A small-molecule ligand and the protein it binds are described below.
Small molecule (SMILES): CC(=O)N[C@@H]1[C@@H](O)[C@H](O)[C@@H](CO)O[C@H]1O

Sequence of chain 1.A:
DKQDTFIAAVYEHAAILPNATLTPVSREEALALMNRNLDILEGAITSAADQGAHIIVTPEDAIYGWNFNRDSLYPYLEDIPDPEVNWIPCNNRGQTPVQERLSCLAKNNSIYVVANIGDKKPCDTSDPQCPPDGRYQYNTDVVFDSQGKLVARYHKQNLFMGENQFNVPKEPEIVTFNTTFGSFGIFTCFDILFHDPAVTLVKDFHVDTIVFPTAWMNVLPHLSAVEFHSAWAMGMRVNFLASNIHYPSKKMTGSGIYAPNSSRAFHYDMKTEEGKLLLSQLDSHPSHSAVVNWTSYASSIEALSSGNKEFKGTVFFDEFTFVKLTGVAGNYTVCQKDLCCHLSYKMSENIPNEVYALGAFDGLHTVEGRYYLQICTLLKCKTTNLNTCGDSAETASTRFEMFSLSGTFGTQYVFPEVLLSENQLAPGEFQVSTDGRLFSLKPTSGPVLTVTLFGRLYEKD

Binding-site contacts:
Ligand atom C7 contacts residue ASN31 of chain 1.A at 3.3 Å.
Ligand atom O7 contacts residue ASN31 of chain 1.A at 3.7 Å.
Ligand atom C3 contacts residue ASN31 of chain 1.A at 3.9 Å.
Ligand atom C2 contacts residue ASN31 of chain 1.A at 2.7 Å.
Ligand atom O5 contacts residue ASN31 of chain 1.A at 2.4 Å (h-bond).
Ligand atom C1 contacts residue ASN31 of chain 1.A at 1.5 Å.
Ligand atom C5 contacts residue ASN31 of chain 1.A at 3.5 Å.
Ligand atom C8 contacts residue ASN31 of chain 1.A at 4.0 Å.
Ligand atom C4 contacts residue ASN31 of chain 1.A at 4.3 Å.
Ligand atom N2 contacts residue ASN31 of chain 1.A at 3.0 Å (h-bond).